Binding-site contacts:
Ligand atom C4 contacts residue VAL173 of chain 1.B at 4.3 Å (hydrophobic).
Ligand atom C10 contacts residue VAL173 of chain 1.B at 3.5 Å (hydrophobic).
Ligand atom N1 contacts residue POP1 of chain 1.M at 3.0 Å (h-bond).
Ligand atom N1 contacts residue ASN213 of chain 1.B at 4.2 Å.
Ligand atom C10 contacts residue TYR61 of chain 1.B at 3.4 Å (hydrophobic).
Ligand atom C12 contacts residue PHE81 of chain 1.B at 4.2 Å (hydrophobic).
Ligand atom C3 contacts residue TYR61 of chain 1.B at 3.7 Å (hydrophobic).
Ligand atom C12 contacts residue ASP84 of chain 1.B at 3.8 Å.
Ligand atom C10 contacts residue LEU178 of chain 1.B at 3.6 Å (hydrophobic).
Ligand atom C8 contacts residue PHE147 of chain 1.B at 4.3 Å (hydrophobic).
Ligand atom C4 contacts residue PHE81 of chain 1.B at 4.3 Å (hydrophobic).
Ligand atom N1 contacts residue PHE81 of chain 1.B at 4.2 Å.
Ligand atom C12 contacts residue PHE147 of chain 1.B at 4.2 Å (hydrophobic).
Ligand atom C5 contacts residue PHE81 of chain 1.B at 4.2 Å (hydrophobic).
Ligand atom C6 contacts residue VAL173 of chain 1.B at 3.9 Å (hydrophobic).
Ligand atom C12 contacts residue POP1 of chain 1.M at 4.0 Å.
Ligand atom C4 contacts residue TYR61 of chain 1.B at 4.2 Å (hydrophobic).
Ligand atom C1 contacts residue PHE81 of chain 1.B at 3.7 Å (hydrophobic).
Ligand atom C8 contacts residue ASP172 of chain 1.B at 4.3 Å.
Ligand atom C8 contacts residue POP1 of chain 1.M at 3.5 Å.
Ligand atom C2 contacts residue TYR61 of chain 1.B at 3.9 Å (hydrophobic).
Ligand atom C2 contacts residue PHE81 of chain 1.B at 3.9 Å (hydrophobic).
Ligand atom C2 contacts residue ASN213 of chain 1.B at 3.9 Å.
Ligand atom C5 contacts residue LEU178 of chain 1.B at 4.2 Å (hydrophobic).
Ligand atom C11 contacts residue PHE147 of chain 1.B at 4.0 Å (hydrophobic).
Ligand atom C1 contacts residue POP1 of chain 1.M at 3.2 Å.
Ligand atom C9 contacts residue POP1 of chain 1.M at 3.7 Å.
Ligand atom C7 contacts residue PHE147 of chain 1.B at 3.9 Å (hydrophobic).
Ligand atom C6 contacts residue LEU178 of chain 1.B at 4.3 Å (hydrophobic).
Ligand atom C1 contacts residue ASN213 of chain 1.B at 3.2 Å.
Ligand atom C13 contacts residue PHE81 of chain 1.B at 3.8 Å (hydrophobic).
Ligand atom C8 contacts residue VAL173 of chain 1.B at 3.4 Å (hydrophobic).
Ligand atom C2 contacts residue ASN299 of chain 1.B at 3.7 Å.
Ligand atom C13 contacts residue LEU80 of chain 1.B at 3.5 Å (hydrophobic).
Ligand atom C13 contacts residue LEU77 of chain 1.B at 4.0 Å (hydrophobic).
Ligand atom C3 contacts residue PHE81 of chain 1.B at 3.5 Å (hydrophobic).
Ligand atom C5 contacts residue LEU77 of chain 1.B at 4.3 Å (hydrophobic).
Ligand atom C7 contacts residue VAL173 of chain 1.B at 3.8 Å (hydrophobic).
Ligand atom C9 contacts residue VAL173 of chain 1.B at 4.1 Å (hydrophobic).
Ligand atom C1 contacts residue TYR309 of chain 1.B at 3.8 Å (hydrophobic).

A small-molecule ligand and the protein it binds are described below.
Small molecule (SMILES): C=C(C)[C@H]1CC[C@@]2(C)CCC[NH+]=C2C1

Sequence of chain 1.B:
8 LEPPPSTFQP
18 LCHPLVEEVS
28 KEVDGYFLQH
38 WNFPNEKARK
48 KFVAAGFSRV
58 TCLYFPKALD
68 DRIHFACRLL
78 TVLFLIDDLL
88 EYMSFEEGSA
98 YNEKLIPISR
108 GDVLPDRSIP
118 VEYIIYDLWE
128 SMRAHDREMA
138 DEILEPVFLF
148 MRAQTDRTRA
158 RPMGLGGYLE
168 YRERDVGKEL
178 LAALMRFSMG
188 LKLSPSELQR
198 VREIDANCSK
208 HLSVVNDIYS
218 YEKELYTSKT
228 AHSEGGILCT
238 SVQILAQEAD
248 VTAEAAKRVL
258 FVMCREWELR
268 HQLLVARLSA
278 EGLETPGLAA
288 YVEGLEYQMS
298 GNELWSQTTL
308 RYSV